Sequence of chain 1.A:
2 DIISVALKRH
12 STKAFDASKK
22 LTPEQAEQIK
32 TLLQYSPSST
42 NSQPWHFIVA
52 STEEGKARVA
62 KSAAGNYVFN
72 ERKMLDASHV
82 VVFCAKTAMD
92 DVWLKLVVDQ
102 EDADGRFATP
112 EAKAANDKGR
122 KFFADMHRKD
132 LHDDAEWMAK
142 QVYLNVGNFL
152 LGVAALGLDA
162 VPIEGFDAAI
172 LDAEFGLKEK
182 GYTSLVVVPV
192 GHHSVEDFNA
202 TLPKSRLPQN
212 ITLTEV

Sequence of chain 1.B:
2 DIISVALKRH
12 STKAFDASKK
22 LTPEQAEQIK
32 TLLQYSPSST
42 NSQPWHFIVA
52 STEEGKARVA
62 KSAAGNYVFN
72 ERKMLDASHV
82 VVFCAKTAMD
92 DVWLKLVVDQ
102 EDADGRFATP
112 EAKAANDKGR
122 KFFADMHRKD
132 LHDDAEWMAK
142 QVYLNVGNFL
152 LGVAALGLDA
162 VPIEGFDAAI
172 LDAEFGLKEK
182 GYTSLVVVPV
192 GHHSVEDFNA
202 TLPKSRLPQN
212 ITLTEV

A small-molecule ligand and the protein it binds are described below.
Small molecule (SMILES): O=C(O)c1cccnc1

Binding-site contacts:
Ligand atom C3 contacts residue FMN1 of chain 1.C at 3.4 Å.
Ligand atom C5 contacts residue GLY166 of chain 1.A at 3.7 Å.
Ligand atom N contacts residue FMN1 of chain 1.C at 3.6 Å.
Ligand atom O2 contacts residue ASN42 of chain 1.B at 4.5 Å.
Ligand atom C4 contacts residue THR41 of chain 1.B at 4.2 Å.
Ligand atom O1 contacts residue FMN1 of chain 1.C at 3.6 Å.
Ligand atom C1 contacts residue FMN1 of chain 1.C at 3.6 Å.
Ligand atom C4 contacts residue FMN1 of chain 1.C at 3.8 Å.
Ligand atom N contacts residue PHE124 of chain 1.B at 3.2 Å.
Ligand atom C5 contacts residue GLU165 of chain 1.A at 4.2 Å.
Ligand atom N contacts residue GLY166 of chain 1.A at 4.0 Å.
Ligand atom C6 contacts residue THR41 of chain 1.B at 3.7 Å.
Ligand atom C1 contacts residue PHE124 of chain 1.B at 3.9 Å (hydrophobic).
Ligand atom C6 contacts residue FMN1 of chain 1.C at 3.5 Å.
Ligand atom O2 contacts residue THR41 of chain 1.B at 2.6 Å (h-bond).
Ligand atom C4 contacts residue GLU165 of chain 1.A at 3.8 Å.
Ligand atom C5 contacts residue PHE124 of chain 1.B at 3.5 Å (hydrophobic).
Ligand atom C5 contacts residue FMN1 of chain 1.C at 3.9 Å.
Ligand atom C3 contacts residue SER40 of chain 1.B at 3.2 Å.
Ligand atom O2 contacts residue FMN1 of chain 1.C at 2.6 Å (h-bond).
Ligand atom C4 contacts residue GLY166 of chain 1.A at 4.2 Å.
Ligand atom C4 contacts residue SER40 of chain 1.B at 3.4 Å.
Ligand atom C2 contacts residue FMN1 of chain 1.C at 3.6 Å.
Ligand atom O2 contacts residue SER40 of chain 1.B at 3.8 Å.
Ligand atom C2 contacts residue THR41 of chain 1.B at 3.8 Å.
Ligand atom C4 contacts residue PHE124 of chain 1.B at 4.4 Å (hydrophobic).
Ligand atom C3 contacts residue THR41 of chain 1.B at 3.5 Å.